This small molecule binds to this protein.
Small molecule (SMILES): CC(=O)N[C@@H]1[C@@H](O)[C@H](O)[C@@H](CO)O[C@H]1O

Sequence of chain 1.B:
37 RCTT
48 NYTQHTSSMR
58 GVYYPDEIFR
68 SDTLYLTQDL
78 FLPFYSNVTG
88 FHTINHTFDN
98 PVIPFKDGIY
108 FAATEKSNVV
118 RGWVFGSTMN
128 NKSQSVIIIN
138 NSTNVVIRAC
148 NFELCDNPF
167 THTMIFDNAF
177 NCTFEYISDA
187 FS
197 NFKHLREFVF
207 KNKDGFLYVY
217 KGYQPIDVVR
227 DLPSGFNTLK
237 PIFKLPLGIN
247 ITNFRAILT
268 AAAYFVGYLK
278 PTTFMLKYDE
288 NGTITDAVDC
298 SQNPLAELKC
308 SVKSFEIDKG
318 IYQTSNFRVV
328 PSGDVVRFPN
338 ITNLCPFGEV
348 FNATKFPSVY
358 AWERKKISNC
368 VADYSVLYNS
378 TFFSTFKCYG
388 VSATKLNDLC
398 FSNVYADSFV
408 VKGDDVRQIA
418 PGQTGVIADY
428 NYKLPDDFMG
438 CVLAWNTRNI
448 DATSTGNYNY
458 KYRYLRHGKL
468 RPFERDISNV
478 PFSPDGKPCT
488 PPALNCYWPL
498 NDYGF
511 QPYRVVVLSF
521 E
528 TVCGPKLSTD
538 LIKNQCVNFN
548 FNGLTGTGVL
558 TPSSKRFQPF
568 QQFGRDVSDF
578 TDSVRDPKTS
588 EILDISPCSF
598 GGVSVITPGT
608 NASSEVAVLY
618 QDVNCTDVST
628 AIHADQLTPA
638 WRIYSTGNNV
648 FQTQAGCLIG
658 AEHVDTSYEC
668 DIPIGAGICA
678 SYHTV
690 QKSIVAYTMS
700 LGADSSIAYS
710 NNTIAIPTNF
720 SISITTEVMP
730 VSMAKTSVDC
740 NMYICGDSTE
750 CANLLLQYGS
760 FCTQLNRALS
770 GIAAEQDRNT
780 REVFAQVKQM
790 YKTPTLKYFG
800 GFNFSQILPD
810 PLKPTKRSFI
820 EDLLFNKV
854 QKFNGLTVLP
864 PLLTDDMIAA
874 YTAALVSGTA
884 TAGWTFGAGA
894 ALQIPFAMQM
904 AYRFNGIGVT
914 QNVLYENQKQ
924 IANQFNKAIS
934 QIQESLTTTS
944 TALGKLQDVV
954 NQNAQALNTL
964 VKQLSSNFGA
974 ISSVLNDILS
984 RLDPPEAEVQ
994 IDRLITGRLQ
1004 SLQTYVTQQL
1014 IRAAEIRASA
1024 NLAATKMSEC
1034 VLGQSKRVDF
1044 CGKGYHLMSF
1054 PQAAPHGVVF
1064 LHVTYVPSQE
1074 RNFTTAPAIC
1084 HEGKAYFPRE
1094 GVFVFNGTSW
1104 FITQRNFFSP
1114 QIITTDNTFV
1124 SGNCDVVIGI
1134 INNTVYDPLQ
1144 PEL

Binding-site contacts:
Ligand atom C1 contacts residue ASN48 of chain 1.B at 1.4 Å.
Ligand atom C3 contacts residue ASN48 of chain 1.B at 3.7 Å.
Ligand atom C5 contacts residue ASN48 of chain 1.B at 3.7 Å.
Ligand atom C7 contacts residue ASN48 of chain 1.B at 3.8 Å.
Ligand atom O7 contacts residue THR50 of chain 1.B at 4.0 Å.
Ligand atom C7 contacts residue THR50 of chain 1.B at 4.0 Å.
Ligand atom C8 contacts residue THR50 of chain 1.B at 4.3 Å.
Ligand atom O7 contacts residue ASN48 of chain 1.B at 4.4 Å.
Ligand atom C4 contacts residue ASN48 of chain 1.B at 4.2 Å.
Ligand atom C2 contacts residue ASN48 of chain 1.B at 2.4 Å.
Ligand atom N2 contacts residue ASN48 of chain 1.B at 2.8 Å (h-bond).
Ligand atom O5 contacts residue ASN48 of chain 1.B at 2.4 Å (h-bond).